Sequence of chain 1.A:
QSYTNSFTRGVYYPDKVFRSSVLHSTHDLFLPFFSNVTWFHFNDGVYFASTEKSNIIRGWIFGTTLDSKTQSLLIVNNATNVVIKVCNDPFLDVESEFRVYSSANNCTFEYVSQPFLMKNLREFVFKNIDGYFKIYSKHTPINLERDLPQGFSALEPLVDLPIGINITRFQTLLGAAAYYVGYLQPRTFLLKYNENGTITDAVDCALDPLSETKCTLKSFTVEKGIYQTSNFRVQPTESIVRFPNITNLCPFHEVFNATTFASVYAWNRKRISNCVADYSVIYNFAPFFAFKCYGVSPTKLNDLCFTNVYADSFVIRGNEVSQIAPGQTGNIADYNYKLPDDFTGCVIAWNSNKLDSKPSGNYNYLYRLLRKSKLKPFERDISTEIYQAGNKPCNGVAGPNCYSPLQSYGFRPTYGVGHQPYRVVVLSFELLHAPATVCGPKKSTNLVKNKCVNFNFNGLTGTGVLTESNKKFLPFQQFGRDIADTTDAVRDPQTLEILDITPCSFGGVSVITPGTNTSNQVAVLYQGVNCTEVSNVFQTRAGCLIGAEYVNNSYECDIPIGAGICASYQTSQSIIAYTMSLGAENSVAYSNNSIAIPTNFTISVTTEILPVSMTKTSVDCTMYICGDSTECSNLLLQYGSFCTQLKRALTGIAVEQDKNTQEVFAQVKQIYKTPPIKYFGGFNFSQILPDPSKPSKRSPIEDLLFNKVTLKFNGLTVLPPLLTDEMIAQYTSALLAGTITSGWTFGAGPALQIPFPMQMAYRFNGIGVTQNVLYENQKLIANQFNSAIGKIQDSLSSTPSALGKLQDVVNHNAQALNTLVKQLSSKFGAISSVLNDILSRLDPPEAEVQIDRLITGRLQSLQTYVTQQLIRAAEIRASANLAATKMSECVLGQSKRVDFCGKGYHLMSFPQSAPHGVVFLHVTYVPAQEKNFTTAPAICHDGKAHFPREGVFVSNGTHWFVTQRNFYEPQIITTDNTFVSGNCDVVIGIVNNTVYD

A small-molecule ligand and the protein it binds are described below.
Small molecule (SMILES): CC(=O)N[C@@H]1[C@@H](O)[C@H](O)[C@@H](CO)O[C@H]1O

Binding-site contacts:
Ligand atom C2 contacts residue ASN118 of chain 1.A at 2.5 Å.
Ligand atom C6 contacts residue VAL123 of chain 1.A at 4.1 Å (hydrophobic).
Ligand atom C5 contacts residue ASN118 of chain 1.A at 3.7 Å.
Ligand atom O6 contacts residue VAL123 of chain 1.A at 4.4 Å.
Ligand atom C4 contacts residue VAL123 of chain 1.A at 4.4 Å (hydrophobic).
Ligand atom C4 contacts residue ASN118 of chain 1.A at 4.2 Å.
Ligand atom C8 contacts residue ASN121 of chain 1.A at 3.3 Å.
Ligand atom C8 contacts residue ALA119 of chain 1.A at 4.1 Å (hydrophobic).
Ligand atom C7 contacts residue ASN121 of chain 1.A at 3.9 Å.
Ligand atom N2 contacts residue ASN118 of chain 1.A at 2.9 Å (h-bond).
Ligand atom C5 contacts residue VAL123 of chain 1.A at 3.6 Å (hydrophobic).
Ligand atom O5 contacts residue ASN118 of chain 1.A at 2.4 Å (h-bond).
Ligand atom C1 contacts residue ASN118 of chain 1.A at 1.4 Å.
Ligand atom O7 contacts residue ASN118 of chain 1.A at 4.0 Å.
Ligand atom O5 contacts residue VAL123 of chain 1.A at 3.9 Å.
Ligand atom C2 contacts residue VAL123 of chain 1.A at 4.4 Å (hydrophobic).
Ligand atom C7 contacts residue ASN118 of chain 1.A at 3.7 Å.
Ligand atom C1 contacts residue ASN121 of chain 1.A at 4.1 Å.
Ligand atom C3 contacts residue ASN118 of chain 1.A at 3.8 Å.
Ligand atom C3 contacts residue VAL123 of chain 1.A at 4.2 Å (hydrophobic).
Ligand atom C2 contacts residue ASN121 of chain 1.A at 4.4 Å.
Ligand atom C1 contacts residue VAL123 of chain 1.A at 3.6 Å (hydrophobic).
Ligand atom N2 contacts residue ASN121 of chain 1.A at 3.5 Å (h-bond).